Sequence of chain 1.B:
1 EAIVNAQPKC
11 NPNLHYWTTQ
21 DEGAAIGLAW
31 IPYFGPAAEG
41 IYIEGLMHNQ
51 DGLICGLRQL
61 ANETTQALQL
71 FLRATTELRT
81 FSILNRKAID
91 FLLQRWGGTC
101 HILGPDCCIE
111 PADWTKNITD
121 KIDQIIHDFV

The protein below binds the small molecule below.
Small molecule (SMILES): CC(=O)N[C@H]1[C@H](O[C@H]2[C@H](O)[C@@H](NC(C)=O)CO[C@@H]2CO)O[C@H](CO)[C@@H](O[C@@H]2O[C@H](CO[C@H]3O[C@H](CO)[C@@H](O)[C@H](O)[C@@H]3O)[C@@H](O)[C@H](O)[C@@H]2O)[C@@H]1O

Binding-site contacts:
Ligand atom C8 contacts residue GLY130 of chain 2.A at 3.9 Å.
Ligand atom C8 contacts residue TRP30 of chain 1.B at 4.1 Å (hydrophobic).
Ligand atom C2 contacts residue ASN62 of chain 2.B at 2.5 Å.
Ligand atom C8 contacts residue ALA131 of chain 2.A at 3.8 Å (hydrophobic).
Ligand atom C8 contacts residue GOL1 of chain 2.L at 3.9 Å.
Ligand atom C2 contacts residue GOL1 of chain 2.L at 3.7 Å.
Ligand atom C5 contacts residue ASN62 of chain 2.B at 3.6 Å.
Ligand atom C1 contacts residue GLN7 of chain 2.B at 3.8 Å.
Ligand atom C7 contacts residue GLU129 of chain 2.A at 3.8 Å.
Ligand atom O6 contacts residue GLN7 of chain 2.B at 2.6 Å (h-bond).
Ligand atom C1 contacts residue GOL1 of chain 2.L at 3.4 Å.
Ligand atom C8 contacts residue GLU129 of chain 2.A at 3.4 Å.
Ligand atom O7 contacts residue ASN62 of chain 2.B at 3.9 Å.
Ligand atom O7 contacts residue VAL153 of chain 2.A at 4.2 Å.
Ligand atom O5 contacts residue GLN7 of chain 2.B at 3.0 Å (h-bond).
Ligand atom O6 contacts residue PRO8 of chain 2.B at 3.9 Å.
Ligand atom O4 contacts residue GLU129 of chain 2.A at 4.2 Å.
Ligand atom C7 contacts residue GOL1 of chain 2.L at 3.9 Å.
Ligand atom C6 contacts residue GLN7 of chain 2.B at 3.5 Å.
Ligand atom O3 contacts residue GLU129 of chain 2.A at 3.9 Å.
Ligand atom O6 contacts residue GLU129 of chain 2.A at 3.9 Å.
Ligand atom C8 contacts residue THR65 of chain 2.B at 3.7 Å.
Ligand atom C6 contacts residue ALA6 of chain 2.B at 4.0 Å (hydrophobic).
Ligand atom O5 contacts residue ASN62 of chain 2.B at 2.3 Å (h-bond).
Ligand atom C6 contacts residue GLU129 of chain 2.A at 4.2 Å.
Ligand atom N2 contacts residue ASN62 of chain 2.B at 2.9 Å (h-bond).
Ligand atom C3 contacts residue ASN62 of chain 2.B at 3.8 Å.
Ligand atom C8 contacts residue PRO8 of chain 2.B at 3.8 Å (hydrophobic).
Ligand atom N2 contacts residue GOL1 of chain 2.L at 3.0 Å (h-bond).
Ligand atom O4 contacts residue GOL1 of chain 2.L at 4.2 Å.
Ligand atom C5 contacts residue GOL1 of chain 2.L at 3.9 Å.
Ligand atom O7 contacts residue LEU43 of chain 2.A at 3.8 Å.
Ligand atom C1 contacts residue ASN62 of chain 2.B at 1.4 Å.
Ligand atom C7 contacts residue ASN62 of chain 2.B at 3.7 Å.
Ligand atom C3 contacts residue GOL1 of chain 2.L at 3.3 Å.
Ligand atom C8 contacts residue VAL153 of chain 2.A at 4.0 Å (hydrophobic).
Ligand atom C4 contacts residue GOL1 of chain 2.L at 4.0 Å.
Ligand atom C5 contacts residue GLU129 of chain 2.A at 4.0 Å.
Ligand atom C5 contacts residue GLN7 of chain 2.B at 4.0 Å.
Ligand atom O7 contacts residue ALA131 of chain 2.A at 4.0 Å.

Sequence of chain 2.A:
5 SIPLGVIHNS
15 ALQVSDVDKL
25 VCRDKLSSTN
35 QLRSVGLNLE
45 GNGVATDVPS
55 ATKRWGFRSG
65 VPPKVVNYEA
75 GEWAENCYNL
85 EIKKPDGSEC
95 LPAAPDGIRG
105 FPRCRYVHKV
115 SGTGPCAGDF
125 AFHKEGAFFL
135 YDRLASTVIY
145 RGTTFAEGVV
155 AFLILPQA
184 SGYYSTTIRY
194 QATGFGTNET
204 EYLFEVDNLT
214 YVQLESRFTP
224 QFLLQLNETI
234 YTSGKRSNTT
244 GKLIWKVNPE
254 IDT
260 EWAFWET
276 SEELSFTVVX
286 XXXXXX

Sequence of chain 2.B:
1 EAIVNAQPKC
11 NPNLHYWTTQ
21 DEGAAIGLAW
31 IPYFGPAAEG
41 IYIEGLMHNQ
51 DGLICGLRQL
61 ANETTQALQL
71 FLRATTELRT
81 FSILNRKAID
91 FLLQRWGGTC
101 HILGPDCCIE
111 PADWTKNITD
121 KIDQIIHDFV